Binding-site contacts:
Ligand atom C2 contacts residue GLN140 of chain 1.B at 3.9 Å.
Ligand atom O5 contacts residue ASN142 of chain 1.B at 2.3 Å (h-bond).
Ligand atom O6 contacts residue LYS148 of chain 1.B at 4.2 Å.
Ligand atom N2 contacts residue TYR98 of chain 1.B at 3.9 Å.
Ligand atom C6 contacts residue GLU147 of chain 1.B at 3.8 Å.
Ligand atom C3 contacts residue GLN140 of chain 1.B at 4.2 Å.
Ligand atom N2 contacts residue ASN142 of chain 1.B at 2.9 Å (h-bond).
Ligand atom C8 contacts residue PHE109 of chain 1.B at 3.8 Å (hydrophobic).
Ligand atom C8 contacts residue TYR98 of chain 1.B at 3.5 Å (hydrophobic).
Ligand atom C7 contacts residue TYR98 of chain 1.B at 3.8 Å (hydrophobic).
Ligand atom C2 contacts residue ASN142 of chain 1.B at 2.5 Å.
Ligand atom O7 contacts residue ASN142 of chain 1.B at 4.4 Å.
Ligand atom C5 contacts residue GLU149 of chain 1.B at 4.0 Å.
Ligand atom C6 contacts residue GLU149 of chain 1.B at 3.7 Å.
Ligand atom C5 contacts residue ASN142 of chain 1.B at 3.6 Å.
Ligand atom C6 contacts residue LYS148 of chain 1.B at 4.1 Å.
Ligand atom O5 contacts residue GLU149 of chain 1.B at 3.7 Å.
Ligand atom O5 contacts residue LYS148 of chain 1.B at 4.0 Å.
Ligand atom C5 contacts residue GLU147 of chain 1.B at 4.3 Å.
Ligand atom C4 contacts residue ASN142 of chain 1.B at 4.2 Å.
Ligand atom O5 contacts residue GLU147 of chain 1.B at 3.7 Å.
Ligand atom C1 contacts residue GLN140 of chain 1.B at 3.8 Å.
Ligand atom C1 contacts residue ASN142 of chain 1.B at 1.4 Å.
Ligand atom C7 contacts residue GLN140 of chain 1.B at 4.2 Å.
Ligand atom C8 contacts residue GLN140 of chain 1.B at 4.2 Å.
Ligand atom O6 contacts residue GLU149 of chain 1.B at 3.2 Å (salt-bridge).
Ligand atom N2 contacts residue GLN140 of chain 1.B at 3.3 Å (h-bond).
Ligand atom C7 contacts residue ASN142 of chain 1.B at 3.9 Å.
Ligand atom C3 contacts residue ASN142 of chain 1.B at 3.8 Å.

This small molecule binds to this protein.
Small molecule (SMILES): CC(=O)N[C@H]1[C@H](O[C@H]2[C@H](O)[C@@H](NC(C)=O)CO[C@@H]2CO)O[C@H](CO)[C@@H](O)[C@@H]1O

Sequence of chain 1.B:
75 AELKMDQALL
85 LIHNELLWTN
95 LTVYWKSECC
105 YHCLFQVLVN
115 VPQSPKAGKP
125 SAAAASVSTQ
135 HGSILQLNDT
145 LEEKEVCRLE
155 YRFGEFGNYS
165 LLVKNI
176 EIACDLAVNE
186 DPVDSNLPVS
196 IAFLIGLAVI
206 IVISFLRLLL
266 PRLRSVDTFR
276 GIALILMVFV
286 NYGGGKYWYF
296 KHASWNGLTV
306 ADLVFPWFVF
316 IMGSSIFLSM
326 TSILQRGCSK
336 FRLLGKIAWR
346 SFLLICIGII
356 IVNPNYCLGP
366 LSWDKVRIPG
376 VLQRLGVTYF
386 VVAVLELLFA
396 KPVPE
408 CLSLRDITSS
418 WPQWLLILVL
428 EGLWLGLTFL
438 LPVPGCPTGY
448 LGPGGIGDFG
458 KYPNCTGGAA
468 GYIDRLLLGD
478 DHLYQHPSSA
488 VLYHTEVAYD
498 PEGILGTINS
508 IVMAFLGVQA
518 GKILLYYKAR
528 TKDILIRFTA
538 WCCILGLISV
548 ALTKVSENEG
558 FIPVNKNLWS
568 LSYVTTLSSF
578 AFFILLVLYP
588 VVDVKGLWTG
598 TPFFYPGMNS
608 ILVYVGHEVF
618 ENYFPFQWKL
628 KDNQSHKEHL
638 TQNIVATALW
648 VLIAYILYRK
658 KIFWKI